This protein binds this small molecule.
Small molecule (SMILES): CC(=O)N[C@H]1[C@H](O[C@H]2[C@H](O)[C@@H](NC(C)=O)CO[C@@H]2CO)O[C@H](CO)[C@@H](O)[C@@H]1O

Binding-site contacts:
Ligand atom O6 contacts residue ALA116 of chain 1.T at 4.1 Å.
Ligand atom O5 contacts residue ALA116 of chain 1.T at 3.8 Å.
Ligand atom C3 contacts residue ASN113 of chain 1.T at 3.8 Å.
Ligand atom C8 contacts residue ASN113 of chain 1.T at 4.3 Å.
Ligand atom C5 contacts residue SER115 of chain 1.T at 4.0 Å.
Ligand atom C5 contacts residue ASN113 of chain 1.T at 3.7 Å.
Ligand atom C2 contacts residue ASN113 of chain 1.T at 2.5 Å.
Ligand atom O5 contacts residue SER115 of chain 1.T at 4.0 Å.
Ligand atom C1 contacts residue TRP257 of chain 1.T at 4.2 Å (hydrophobic).
Ligand atom C6 contacts residue SER115 of chain 1.T at 4.2 Å.
Ligand atom O5 contacts residue TRP257 of chain 1.T at 4.2 Å.
Ligand atom C6 contacts residue ALA116 of chain 1.T at 4.5 Å (hydrophobic).
Ligand atom N2 contacts residue ASN113 of chain 1.T at 3.0 Å (h-bond).
Ligand atom O5 contacts residue ASN113 of chain 1.T at 2.4 Å (h-bond).
Ligand atom C1 contacts residue ASN113 of chain 1.T at 1.4 Å.
Ligand atom C4 contacts residue ASN113 of chain 1.T at 4.2 Å.
Ligand atom O7 contacts residue ASN113 of chain 1.T at 2.8 Å (h-bond).
Ligand atom C2 contacts residue TRP257 of chain 1.T at 3.6 Å (hydrophobic).
Ligand atom C7 contacts residue ASN113 of chain 1.T at 3.0 Å.
Ligand atom O6 contacts residue SER115 of chain 1.T at 3.2 Å (h-bond).
Ligand atom C6 contacts residue LEU261 of chain 1.T at 4.4 Å (hydrophobic).
Ligand atom N2 contacts residue TRP257 of chain 1.T at 3.6 Å.

Sequence of chain 1.T:
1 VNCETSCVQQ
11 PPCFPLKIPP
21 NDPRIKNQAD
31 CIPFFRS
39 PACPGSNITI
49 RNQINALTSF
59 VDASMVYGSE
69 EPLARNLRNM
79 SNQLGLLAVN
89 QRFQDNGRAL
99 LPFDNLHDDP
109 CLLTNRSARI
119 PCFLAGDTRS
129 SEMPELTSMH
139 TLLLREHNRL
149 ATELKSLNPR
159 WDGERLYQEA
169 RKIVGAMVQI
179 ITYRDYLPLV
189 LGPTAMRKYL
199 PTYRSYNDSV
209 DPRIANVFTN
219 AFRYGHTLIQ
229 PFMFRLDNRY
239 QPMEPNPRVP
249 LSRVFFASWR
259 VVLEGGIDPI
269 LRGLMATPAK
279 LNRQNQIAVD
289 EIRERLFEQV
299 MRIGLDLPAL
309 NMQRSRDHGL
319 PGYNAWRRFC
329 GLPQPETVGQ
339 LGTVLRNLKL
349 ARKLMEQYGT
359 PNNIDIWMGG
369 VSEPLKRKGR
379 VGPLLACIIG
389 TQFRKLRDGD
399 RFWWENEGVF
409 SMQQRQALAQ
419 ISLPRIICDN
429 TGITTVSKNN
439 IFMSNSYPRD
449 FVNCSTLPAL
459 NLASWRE